Sequence of chain 1.A:
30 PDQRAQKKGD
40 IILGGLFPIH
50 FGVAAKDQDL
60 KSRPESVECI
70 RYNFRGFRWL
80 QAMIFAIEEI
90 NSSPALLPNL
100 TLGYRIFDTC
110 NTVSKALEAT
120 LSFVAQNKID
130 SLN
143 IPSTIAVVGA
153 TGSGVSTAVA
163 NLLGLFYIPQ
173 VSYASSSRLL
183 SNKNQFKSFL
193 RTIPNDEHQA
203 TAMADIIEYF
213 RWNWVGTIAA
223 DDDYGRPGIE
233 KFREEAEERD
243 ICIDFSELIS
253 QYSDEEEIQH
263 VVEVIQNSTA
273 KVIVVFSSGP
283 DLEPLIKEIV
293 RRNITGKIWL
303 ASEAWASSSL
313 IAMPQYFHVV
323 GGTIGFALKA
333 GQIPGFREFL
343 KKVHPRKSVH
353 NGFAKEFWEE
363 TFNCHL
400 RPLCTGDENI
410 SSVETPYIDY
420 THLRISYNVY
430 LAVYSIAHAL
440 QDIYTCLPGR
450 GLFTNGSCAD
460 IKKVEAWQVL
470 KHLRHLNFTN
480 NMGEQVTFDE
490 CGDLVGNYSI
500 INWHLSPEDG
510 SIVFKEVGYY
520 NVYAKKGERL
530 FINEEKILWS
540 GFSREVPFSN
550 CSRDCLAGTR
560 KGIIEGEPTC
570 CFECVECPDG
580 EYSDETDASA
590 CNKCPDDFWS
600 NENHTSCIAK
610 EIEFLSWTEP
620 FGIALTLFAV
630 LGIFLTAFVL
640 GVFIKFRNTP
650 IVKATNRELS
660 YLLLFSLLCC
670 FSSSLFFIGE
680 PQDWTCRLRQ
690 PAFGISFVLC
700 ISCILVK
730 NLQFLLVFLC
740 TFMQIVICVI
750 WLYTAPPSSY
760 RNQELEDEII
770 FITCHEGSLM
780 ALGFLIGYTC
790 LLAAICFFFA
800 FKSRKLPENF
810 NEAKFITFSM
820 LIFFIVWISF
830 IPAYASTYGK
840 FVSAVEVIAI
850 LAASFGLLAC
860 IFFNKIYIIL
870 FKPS

Binding-site contacts:
Ligand atom CZ2 contacts residue ARG74 of chain 1.A at 3.9 Å.
Ligand atom C9 contacts residue GLU305 of chain 1.A at 3.4 Å.
Ligand atom CD1 contacts residue ALA176 of chain 1.A at 3.9 Å (hydrophobic).
Ligand atom CA contacts residue SER178 of chain 1.A at 4.2 Å.
Ligand atom CG contacts residue ALA176 of chain 1.A at 4.1 Å (hydrophobic).
Ligand atom CE2 contacts residue ALA306 of chain 1.A at 3.9 Å (hydrophobic).
Ligand atom O1 contacts residue TYR226 of chain 1.A at 3.2 Å.
Ligand atom OXT contacts residue THR153 of chain 1.A at 3.7 Å.
Ligand atom CA contacts residue ALA176 of chain 1.A at 3.5 Å (hydrophobic).
Ligand atom O1 contacts residue SER178 of chain 1.A at 3.2 Å (h-bond).
Ligand atom CD1 contacts residue ALA306 of chain 1.A at 4.0 Å (hydrophobic).
Ligand atom CG contacts residue ALA306 of chain 1.A at 4.0 Å (hydrophobic).
Ligand atom N contacts residue ALA176 of chain 1.A at 2.4 Å (h-bond).
Ligand atom NE1 contacts residue GLU305 of chain 1.A at 2.6 Å (salt-bridge).
Ligand atom CH2 contacts residue TRP78 of chain 1.A at 4.0 Å (hydrophobic).
Ligand atom CH2 contacts residue ARG74 of chain 1.A at 3.4 Å.
Ligand atom O1 contacts residue SER177 of chain 1.A at 3.8 Å.
Ligand atom CA contacts residue TYR226 of chain 1.A at 3.8 Å (hydrophobic).
Ligand atom OXT contacts residue GLY154 of chain 1.A at 3.8 Å.
Ligand atom N contacts residue TYR226 of chain 1.A at 4.2 Å.
Ligand atom C contacts residue ALA176 of chain 1.A at 3.8 Å (hydrophobic).
Ligand atom C contacts residue THR153 of chain 1.A at 3.9 Å.
Ligand atom C9 contacts residue ALA176 of chain 1.A at 3.3 Å (hydrophobic).
Ligand atom C contacts residue TYR226 of chain 1.A at 3.5 Å (hydrophobic).
Ligand atom OXT contacts residue TYR226 of chain 1.A at 3.9 Å.
Ligand atom O1 contacts residue ALA176 of chain 1.A at 3.7 Å.
Ligand atom OXT contacts residue SER155 of chain 1.A at 3.7 Å.
Ligand atom CB contacts residue THR153 of chain 1.A at 4.1 Å.
Ligand atom NE1 contacts residue ALA306 of chain 1.A at 3.8 Å.
Ligand atom CE3 contacts residue THR153 of chain 1.A at 3.8 Å.
Ligand atom CH2 contacts residue ALA306 of chain 1.A at 4.2 Å (hydrophobic).
Ligand atom CE2 contacts residue GLU305 of chain 1.A at 3.9 Å.
Ligand atom CB contacts residue ALA176 of chain 1.A at 3.9 Å (hydrophobic).
Ligand atom CZ2 contacts residue ALA306 of chain 1.A at 4.1 Å (hydrophobic).
Ligand atom O1 contacts residue SER155 of chain 1.A at 3.0 Å (h-bond).
Ligand atom N contacts residue SER178 of chain 1.A at 3.3 Å (h-bond).
Ligand atom CZ3 contacts residue TRP78 of chain 1.A at 4.1 Å (hydrophobic).
Ligand atom C9 contacts residue SER178 of chain 1.A at 3.9 Å.
Ligand atom CD1 contacts residue GLU305 of chain 1.A at 3.3 Å.
Ligand atom C contacts residue SER155 of chain 1.A at 3.7 Å.

This protein binds this small molecule.
Small molecule (SMILES): O=C(O)[C@@H]1Cc2c([nH]c3ccccc23)CN1